Sequence of chain 1.C:
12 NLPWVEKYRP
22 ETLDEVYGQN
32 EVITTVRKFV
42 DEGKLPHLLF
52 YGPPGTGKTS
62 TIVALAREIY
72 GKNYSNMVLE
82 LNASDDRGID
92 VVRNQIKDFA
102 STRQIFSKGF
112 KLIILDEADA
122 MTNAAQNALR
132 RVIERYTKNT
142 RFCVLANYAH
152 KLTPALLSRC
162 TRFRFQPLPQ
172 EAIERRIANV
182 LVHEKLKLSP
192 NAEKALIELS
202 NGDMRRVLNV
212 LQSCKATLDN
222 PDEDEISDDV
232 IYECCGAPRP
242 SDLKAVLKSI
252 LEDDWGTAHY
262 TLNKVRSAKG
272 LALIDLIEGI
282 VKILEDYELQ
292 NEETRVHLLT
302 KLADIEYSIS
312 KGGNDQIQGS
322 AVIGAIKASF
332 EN

This small molecule binds to this protein.
Small molecule (SMILES): Nc1ncnc2c1ncn2[C@@H]1O[C@H](COP(=O)(O)OP(=O)(O)OP(O)(O)=S)[C@@H](O)[C@H]1O

Binding-site contacts:
Ligand atom C2' contacts residue VAL16 of chain 1.C at 3.5 Å (hydrophobic).
Ligand atom C3' contacts residue VAL16 of chain 1.C at 3.3 Å (hydrophobic).
Ligand atom PB contacts residue LYS59 of chain 1.C at 3.3 Å.
Ligand atom O2B contacts residue LYS59 of chain 1.C at 2.7 Å (salt-bridge).
Ligand atom O1A contacts residue MG1 of chain 1.N at 2.1 Å.
Ligand atom O2' contacts residue LEU209 of chain 1.C at 3.3 Å.
Ligand atom N7 contacts residue THR57 of chain 1.C at 3.0 Å (h-bond).
Ligand atom O2A contacts residue GLY58 of chain 1.C at 3.3 Å.
Ligand atom PB contacts residue MG1 of chain 1.N at 3.2 Å.
Ligand atom O2' contacts residue VAL16 of chain 1.C at 2.7 Å (h-bond).
Ligand atom O3A contacts residue MG1 of chain 1.N at 3.3 Å.
Ligand atom O3' contacts residue VAL16 of chain 1.C at 2.4 Å (h-bond).
Ligand atom O2G contacts residue ARG206 of chain 1.C at 3.1 Å (salt-bridge).
Ligand atom O3B contacts residue LYS59 of chain 1.C at 2.7 Å (salt-bridge).
Ligand atom O2B contacts residue THR57 of chain 1.C at 3.3 Å (h-bond).
Ligand atom O2G contacts residue PRO55 of chain 1.C at 3.4 Å.
Ligand atom O3A contacts residue ARG206 of chain 1.C at 3.3 Å (salt-bridge).
Ligand atom PG contacts residue ARG206 of chain 1.C at 3.4 Å.
Ligand atom O2A contacts residue THR60 of chain 1.C at 3.2 Å (h-bond).
Ligand atom O2A contacts residue LYS59 of chain 1.C at 3.5 Å (salt-bridge).
Ligand atom O2A contacts residue MG1 of chain 1.N at 3.4 Å.
Ligand atom PA contacts residue ARG206 of chain 1.C at 3.4 Å.
Ligand atom O1A contacts residue ARG206 of chain 1.C at 2.8 Å (salt-bridge).
Ligand atom PG contacts residue MG1 of chain 1.N at 3.5 Å.
Ligand atom O1B contacts residue MG1 of chain 1.N at 2.2 Å.
Ligand atom O1B contacts residue THR60 of chain 1.C at 2.7 Å (h-bond).
Ligand atom O3G contacts residue MG1 of chain 1.N at 2.1 Å.
Ligand atom C4' contacts residue VAL16 of chain 1.C at 3.5 Å (hydrophobic).
Ligand atom O2A contacts residue SER61 of chain 1.C at 3.1 Å (h-bond).
Ligand atom N6 contacts residue TYR28 of chain 1.C at 3.4 Å (h-bond).
Ligand atom O2B contacts residue GLY58 of chain 1.C at 2.5 Å (h-bond).
Ligand atom N6 contacts residue LEU169 of chain 1.C at 3.4 Å.
Ligand atom N7 contacts residue GLY58 of chain 1.C at 3.3 Å.
Ligand atom C5' contacts residue ARG206 of chain 1.C at 3.4 Å.
Ligand atom PA contacts residue MG1 of chain 1.N at 3.0 Å.
Ligand atom O2G contacts residue GLY56 of chain 1.C at 3.5 Å (h-bond).
Ligand atom O3B contacts residue GLY56 of chain 1.C at 3.4 Å (h-bond).
Ligand atom O3G contacts residue ARG206 of chain 1.C at 2.6 Å (salt-bridge).
Ligand atom N6 contacts residue THR57 of chain 1.C at 3.3 Å (h-bond).
Ligand atom O3' contacts residue ARG20 of chain 1.C at 3.3 Å.